Sequence of chain 1.D:
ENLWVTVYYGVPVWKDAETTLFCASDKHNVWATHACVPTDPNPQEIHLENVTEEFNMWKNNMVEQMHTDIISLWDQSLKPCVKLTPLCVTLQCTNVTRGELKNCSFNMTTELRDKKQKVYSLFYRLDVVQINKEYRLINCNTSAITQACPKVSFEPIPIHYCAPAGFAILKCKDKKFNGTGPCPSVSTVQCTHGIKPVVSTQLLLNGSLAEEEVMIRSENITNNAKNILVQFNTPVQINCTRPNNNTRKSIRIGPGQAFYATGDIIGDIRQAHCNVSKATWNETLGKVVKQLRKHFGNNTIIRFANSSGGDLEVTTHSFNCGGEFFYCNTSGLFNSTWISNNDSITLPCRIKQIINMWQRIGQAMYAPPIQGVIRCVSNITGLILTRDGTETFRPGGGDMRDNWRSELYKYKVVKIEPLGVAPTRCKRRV

Binding-site contacts:
Ligand atom N2 contacts residue ASN232 of chain 1.D at 4.2 Å.
Ligand atom C3 contacts residue ASN416 of chain 1.D at 3.8 Å.
Ligand atom C7 contacts residue ASN416 of chain 1.D at 3.5 Å.
Ligand atom C5 contacts residue PRO261 of chain 1.D at 4.3 Å (hydrophobic).
Ligand atom C5 contacts residue ASN416 of chain 1.D at 3.5 Å.
Ligand atom C2 contacts residue ASN416 of chain 1.D at 2.5 Å.
Ligand atom C8 contacts residue ASN416 of chain 1.D at 3.5 Å.
Ligand atom O6 contacts residue ASN416 of chain 1.D at 4.5 Å.
Ligand atom C4 contacts residue ASN416 of chain 1.D at 4.2 Å.
Ligand atom O7 contacts residue ASN232 of chain 1.D at 2.8 Å (h-bond).
Ligand atom C6 contacts residue LEU235 of chain 1.D at 4.2 Å (hydrophobic).
Ligand atom C8 contacts residue LYS222 of chain 1.D at 4.0 Å.
Ligand atom O5 contacts residue ASN416 of chain 1.D at 2.4 Å (h-bond).
Ligand atom O5 contacts residue PRO261 of chain 1.D at 4.0 Å.
Ligand atom O6 contacts residue PRO261 of chain 1.D at 3.3 Å.
Ligand atom N2 contacts residue ASN416 of chain 1.D at 3.1 Å (h-bond).
Ligand atom O7 contacts residue NAG1 of chain 1.L at 3.3 Å (h-bond).
Ligand atom C6 contacts residue ASN416 of chain 1.D at 3.5 Å.
Ligand atom O6 contacts residue LEU235 of chain 1.D at 3.3 Å.
Ligand atom C7 contacts residue ASN232 of chain 1.D at 3.4 Å.
Ligand atom C8 contacts residue ASN232 of chain 1.D at 3.8 Å.
Ligand atom C6 contacts residue PRO261 of chain 1.D at 3.9 Å (hydrophobic).
Ligand atom C1 contacts residue ASN416 of chain 1.D at 1.4 Å.

The small molecule below binds the protein below.
Small molecule (SMILES): CC(=O)N[C@H]1[C@H](O[C@H]2[C@H](O)[C@@H](NC(C)=O)CO[C@@H]2CO)O[C@H](CO)[C@@H](O)[C@@H]1O